Sequence of chain 1.A:
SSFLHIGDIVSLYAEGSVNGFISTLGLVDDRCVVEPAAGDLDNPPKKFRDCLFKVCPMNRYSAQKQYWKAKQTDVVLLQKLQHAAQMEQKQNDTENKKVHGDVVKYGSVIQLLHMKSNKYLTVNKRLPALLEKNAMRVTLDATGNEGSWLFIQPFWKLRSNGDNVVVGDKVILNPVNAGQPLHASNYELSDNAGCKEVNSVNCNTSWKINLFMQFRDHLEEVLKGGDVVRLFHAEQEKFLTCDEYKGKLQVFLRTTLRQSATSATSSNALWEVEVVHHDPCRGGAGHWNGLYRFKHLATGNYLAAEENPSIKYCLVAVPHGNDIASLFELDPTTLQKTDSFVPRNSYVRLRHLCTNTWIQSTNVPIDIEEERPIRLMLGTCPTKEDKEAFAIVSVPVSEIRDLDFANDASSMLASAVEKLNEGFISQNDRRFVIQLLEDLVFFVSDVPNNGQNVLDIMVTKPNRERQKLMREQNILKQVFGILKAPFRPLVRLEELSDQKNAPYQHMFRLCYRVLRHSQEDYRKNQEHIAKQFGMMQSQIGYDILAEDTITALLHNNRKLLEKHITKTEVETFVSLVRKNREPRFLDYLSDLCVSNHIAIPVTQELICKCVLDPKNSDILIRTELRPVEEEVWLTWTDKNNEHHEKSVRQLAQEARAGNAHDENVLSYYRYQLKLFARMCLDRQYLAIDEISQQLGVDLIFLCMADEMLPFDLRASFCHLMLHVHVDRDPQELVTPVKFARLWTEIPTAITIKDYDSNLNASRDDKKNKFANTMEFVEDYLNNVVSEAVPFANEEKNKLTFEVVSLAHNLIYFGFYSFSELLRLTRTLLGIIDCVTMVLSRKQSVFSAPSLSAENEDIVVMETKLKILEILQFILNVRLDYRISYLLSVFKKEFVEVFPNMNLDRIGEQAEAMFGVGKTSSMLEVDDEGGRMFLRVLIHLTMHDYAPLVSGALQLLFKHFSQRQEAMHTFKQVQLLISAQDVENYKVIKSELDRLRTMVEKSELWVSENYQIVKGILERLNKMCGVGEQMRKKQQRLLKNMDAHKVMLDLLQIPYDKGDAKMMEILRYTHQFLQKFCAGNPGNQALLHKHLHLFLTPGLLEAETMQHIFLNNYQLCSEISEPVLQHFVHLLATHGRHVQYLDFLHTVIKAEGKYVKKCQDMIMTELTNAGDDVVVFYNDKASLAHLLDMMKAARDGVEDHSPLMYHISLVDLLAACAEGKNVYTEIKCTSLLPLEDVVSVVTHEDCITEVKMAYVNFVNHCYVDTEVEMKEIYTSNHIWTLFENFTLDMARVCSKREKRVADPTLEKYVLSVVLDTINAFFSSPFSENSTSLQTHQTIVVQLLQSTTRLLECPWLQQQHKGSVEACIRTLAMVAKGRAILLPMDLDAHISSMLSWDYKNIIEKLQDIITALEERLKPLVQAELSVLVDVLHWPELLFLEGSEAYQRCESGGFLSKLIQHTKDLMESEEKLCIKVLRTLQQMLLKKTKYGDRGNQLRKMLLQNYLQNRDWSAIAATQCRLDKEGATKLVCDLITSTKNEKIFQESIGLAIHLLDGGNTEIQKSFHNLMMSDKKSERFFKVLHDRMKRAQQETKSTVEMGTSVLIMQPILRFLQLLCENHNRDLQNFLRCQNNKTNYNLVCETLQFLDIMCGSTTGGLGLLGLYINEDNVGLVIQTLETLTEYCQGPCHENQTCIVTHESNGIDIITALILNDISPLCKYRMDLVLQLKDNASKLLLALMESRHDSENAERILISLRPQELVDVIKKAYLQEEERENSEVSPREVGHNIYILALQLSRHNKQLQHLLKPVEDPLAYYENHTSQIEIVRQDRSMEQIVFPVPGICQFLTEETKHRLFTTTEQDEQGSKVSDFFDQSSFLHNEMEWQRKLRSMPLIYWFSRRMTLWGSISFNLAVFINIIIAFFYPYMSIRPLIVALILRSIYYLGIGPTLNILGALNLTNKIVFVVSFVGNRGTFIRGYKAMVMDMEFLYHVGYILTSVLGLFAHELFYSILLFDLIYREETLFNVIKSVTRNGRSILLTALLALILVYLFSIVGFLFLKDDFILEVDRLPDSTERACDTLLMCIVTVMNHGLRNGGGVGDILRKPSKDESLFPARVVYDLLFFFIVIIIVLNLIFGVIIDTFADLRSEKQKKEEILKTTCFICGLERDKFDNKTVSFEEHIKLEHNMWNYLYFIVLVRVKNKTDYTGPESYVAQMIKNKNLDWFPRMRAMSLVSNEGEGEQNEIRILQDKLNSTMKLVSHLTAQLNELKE

A protein and the small-molecule ligand that binds it are described below.
Small molecule (SMILES): O=P(O)(O)O[C@@H]1[C@H](O)[C@H](O)[C@@H](OP(=O)(O)O)[C@H](OP(=O)(O)O)[C@H]1O

Binding-site contacts:
Ligand atom O51 contacts residue GLU511 of chain 1.A at 4.3 Å.
Ligand atom O42 contacts residue THR268 of chain 1.A at 3.6 Å (h-bond).
Ligand atom O51 contacts residue ARG510 of chain 1.A at 3.3 Å (salt-bridge).
Ligand atom O42 contacts residue ARG266 of chain 1.A at 4.2 Å.
Ligand atom C6 contacts residue LYS569 of chain 1.A at 3.6 Å.
Ligand atom O11 contacts residue ARG568 of chain 1.A at 3.2 Å (salt-bridge).
Ligand atom O3 contacts residue ARG568 of chain 1.A at 3.7 Å.
Ligand atom O43 contacts residue ARG266 of chain 1.A at 2.5 Å (salt-bridge).
Ligand atom O52 contacts residue ARG270 of chain 1.A at 3.7 Å.
Ligand atom C6 contacts residue ARG568 of chain 1.A at 4.3 Å.
Ligand atom O41 contacts residue ARG266 of chain 1.A at 3.8 Å.
Ligand atom O53 contacts residue LYS507 of chain 1.A at 3.5 Å (salt-bridge).
Ligand atom O52 contacts residue LYS569 of chain 1.A at 3.8 Å.
Ligand atom P4 contacts residue THR268 of chain 1.A at 3.8 Å.
Ligand atom O4 contacts residue ARG270 of chain 1.A at 3.7 Å.
Ligand atom O6 contacts residue TYR567 of chain 1.A at 3.8 Å.
Ligand atom O52 contacts residue ARG510 of chain 1.A at 3.5 Å (salt-bridge).
Ligand atom O6 contacts residue LYS569 of chain 1.A at 3.4 Å.
Ligand atom O5 contacts residue LYS569 of chain 1.A at 3.1 Å.
Ligand atom O43 contacts residue ARG270 of chain 1.A at 4.1 Å.
Ligand atom O52 contacts residue TYR567 of chain 1.A at 2.4 Å (h-bond).
Ligand atom O52 contacts residue LYS507 of chain 1.A at 4.1 Å.
Ligand atom O43 contacts residue THR268 of chain 1.A at 3.0 Å (h-bond).
Ligand atom O51 contacts residue LYS569 of chain 1.A at 3.8 Å.
Ligand atom P5 contacts residue TYR567 of chain 1.A at 3.7 Å.
Ligand atom O1 contacts residue ARG568 of chain 1.A at 3.3 Å (salt-bridge).
Ligand atom P1 contacts residue ARG568 of chain 1.A at 4.2 Å.
Ligand atom C5 contacts residue ARG270 of chain 1.A at 4.0 Å.
Ligand atom P5 contacts residue LYS569 of chain 1.A at 3.9 Å.
Ligand atom O53 contacts residue ARG270 of chain 1.A at 2.7 Å (salt-bridge).
Ligand atom O6 contacts residue ARG270 of chain 1.A at 4.2 Å.
Ligand atom O5 contacts residue ARG270 of chain 1.A at 4.3 Å.
Ligand atom P5 contacts residue ARG270 of chain 1.A at 3.7 Å.
Ligand atom P5 contacts residue LYS507 of chain 1.A at 4.1 Å.
Ligand atom O42 contacts residue LEU269 of chain 1.A at 3.5 Å (h-bond).
Ligand atom P5 contacts residue ARG510 of chain 1.A at 4.0 Å.
Ligand atom O51 contacts residue TYR567 of chain 1.A at 4.0 Å.
Ligand atom C5 contacts residue LYS569 of chain 1.A at 3.9 Å.
Ligand atom O51 contacts residue LYS507 of chain 1.A at 3.6 Å.
Ligand atom P4 contacts residue ARG266 of chain 1.A at 3.6 Å.